Sequence of chain 6.A:
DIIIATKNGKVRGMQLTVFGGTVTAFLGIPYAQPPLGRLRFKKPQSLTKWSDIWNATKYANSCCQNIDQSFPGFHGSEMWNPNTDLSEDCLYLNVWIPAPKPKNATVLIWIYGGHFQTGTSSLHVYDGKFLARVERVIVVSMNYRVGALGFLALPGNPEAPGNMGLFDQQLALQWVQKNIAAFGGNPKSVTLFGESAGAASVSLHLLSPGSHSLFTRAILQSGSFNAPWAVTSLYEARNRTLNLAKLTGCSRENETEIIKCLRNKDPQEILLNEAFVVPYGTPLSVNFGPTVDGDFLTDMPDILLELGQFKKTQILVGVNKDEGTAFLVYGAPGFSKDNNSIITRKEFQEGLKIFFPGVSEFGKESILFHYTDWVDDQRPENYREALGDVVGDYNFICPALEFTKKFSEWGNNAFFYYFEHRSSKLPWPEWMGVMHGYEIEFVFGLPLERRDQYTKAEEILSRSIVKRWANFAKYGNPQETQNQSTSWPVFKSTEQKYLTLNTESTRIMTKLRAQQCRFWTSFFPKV

Binding-site contacts:
Ligand atom O5 contacts residue ASN341 of chain 6.A at 2.4 Å (h-bond).
Ligand atom O7 contacts residue SER343 of chain 6.A at 4.4 Å.
Ligand atom C8 contacts residue ASN341 of chain 6.A at 3.2 Å.
Ligand atom C5 contacts residue PHE337 of chain 6.A at 4.3 Å (hydrophobic).
Ligand atom C7 contacts residue ASN341 of chain 6.A at 3.1 Å.
Ligand atom C2 contacts residue ASN341 of chain 6.A at 2.5 Å.
Ligand atom N2 contacts residue GLY336 of chain 6.A at 4.4 Å.
Ligand atom C3 contacts residue GLY336 of chain 6.A at 4.2 Å.
Ligand atom C3 contacts residue ASN341 of chain 6.A at 3.8 Å.
Ligand atom C5 contacts residue SER338 of chain 6.A at 3.9 Å.
Ligand atom C1 contacts residue SER338 of chain 6.A at 3.9 Å.
Ligand atom C6 contacts residue SER338 of chain 6.A at 4.2 Å.
Ligand atom C6 contacts residue SER338 of chain 6.A at 3.8 Å.
Ligand atom C1 contacts residue ASN341 of chain 6.A at 1.4 Å.
Ligand atom C5 contacts residue ASN341 of chain 6.A at 4.4 Å.
Ligand atom O5 contacts residue SER338 of chain 6.A at 3.5 Å.
Ligand atom C6 contacts residue PHE337 of chain 6.A at 3.8 Å (hydrophobic).
Ligand atom O7 contacts residue ASN342 of chain 6.A at 3.5 Å (h-bond).
Ligand atom O5 contacts residue SER338 of chain 6.A at 4.3 Å.
Ligand atom C7 contacts residue ASN342 of chain 6.A at 4.5 Å.
Ligand atom C6 contacts residue ASP340 of chain 6.A at 4.5 Å.
Ligand atom O7 contacts residue ASN341 of chain 6.A at 4.0 Å.
Ligand atom O7 contacts residue GLY336 of chain 6.A at 4.4 Å.
Ligand atom C4 contacts residue ASN341 of chain 6.A at 4.3 Å.
Ligand atom C6 contacts residue ASN341 of chain 6.A at 4.4 Å.
Ligand atom O7 contacts residue ILE344 of chain 6.A at 4.3 Å.
Ligand atom C5 contacts residue ASN341 of chain 6.A at 3.7 Å.
Ligand atom N2 contacts residue ASN341 of chain 6.A at 2.8 Å (h-bond).
Ligand atom C1 contacts residue GLY336 of chain 6.A at 4.5 Å.
Ligand atom O4 contacts residue GLY336 of chain 6.A at 4.2 Å.

This protein binds this small molecule.
Small molecule (SMILES): CC(=O)N[C@H]1[C@H](O[C@H]2[C@H](O)[C@@H](NC(C)=O)CO[C@@H]2CO[C@H]2O[C@@H](C)[C@@H](O)[C@@H](O)[C@@H]2O)O[C@H](CO)[C@@H](O)[C@@H]1O